Sequence of chain 1.A:
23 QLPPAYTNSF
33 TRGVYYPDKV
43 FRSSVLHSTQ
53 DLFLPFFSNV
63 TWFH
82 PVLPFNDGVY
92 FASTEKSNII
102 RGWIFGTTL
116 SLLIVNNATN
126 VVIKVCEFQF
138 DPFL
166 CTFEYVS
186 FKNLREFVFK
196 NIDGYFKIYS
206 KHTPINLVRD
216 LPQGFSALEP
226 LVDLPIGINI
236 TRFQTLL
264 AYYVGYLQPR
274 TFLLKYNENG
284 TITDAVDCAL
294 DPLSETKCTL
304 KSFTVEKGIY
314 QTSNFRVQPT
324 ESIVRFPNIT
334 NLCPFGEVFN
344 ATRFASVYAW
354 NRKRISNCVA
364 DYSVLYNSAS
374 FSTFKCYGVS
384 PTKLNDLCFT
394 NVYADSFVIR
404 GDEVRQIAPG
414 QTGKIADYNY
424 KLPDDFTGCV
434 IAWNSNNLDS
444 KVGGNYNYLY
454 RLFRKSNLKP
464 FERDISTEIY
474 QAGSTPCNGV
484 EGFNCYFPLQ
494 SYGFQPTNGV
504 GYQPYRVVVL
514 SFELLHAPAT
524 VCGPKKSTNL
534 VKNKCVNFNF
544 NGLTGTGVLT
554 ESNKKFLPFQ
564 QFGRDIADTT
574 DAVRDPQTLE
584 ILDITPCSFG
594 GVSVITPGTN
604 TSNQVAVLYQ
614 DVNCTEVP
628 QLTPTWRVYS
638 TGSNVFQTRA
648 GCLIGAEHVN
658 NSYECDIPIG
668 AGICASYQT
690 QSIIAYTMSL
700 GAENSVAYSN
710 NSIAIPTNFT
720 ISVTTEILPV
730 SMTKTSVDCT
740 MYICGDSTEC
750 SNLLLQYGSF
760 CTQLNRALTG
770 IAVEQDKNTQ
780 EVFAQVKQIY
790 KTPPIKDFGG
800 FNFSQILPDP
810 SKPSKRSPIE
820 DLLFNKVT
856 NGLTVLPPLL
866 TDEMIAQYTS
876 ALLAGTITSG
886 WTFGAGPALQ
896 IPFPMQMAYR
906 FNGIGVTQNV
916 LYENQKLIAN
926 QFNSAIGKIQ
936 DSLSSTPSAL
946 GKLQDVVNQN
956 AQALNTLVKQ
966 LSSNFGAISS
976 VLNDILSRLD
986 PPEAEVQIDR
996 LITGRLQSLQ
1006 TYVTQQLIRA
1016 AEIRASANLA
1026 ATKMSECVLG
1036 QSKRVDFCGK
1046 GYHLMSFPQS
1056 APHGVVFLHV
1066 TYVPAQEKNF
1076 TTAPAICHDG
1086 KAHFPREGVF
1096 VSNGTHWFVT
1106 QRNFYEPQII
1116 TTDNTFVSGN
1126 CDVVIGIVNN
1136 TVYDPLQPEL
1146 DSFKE

This small molecule binds to this protein.
Small molecule (SMILES): CC(=O)N[C@H]1[C@H](O[C@H]2[C@H](O)[C@@H](NC(C)=O)CO[C@@H]2CO)O[C@H](CO)[C@@H](O[C@@H]2O[C@H](CO)[C@@H](O)[C@H](O)[C@@H]2O)[C@@H]1O

Binding-site contacts:
Ligand atom O5 contacts residue GLN1071 of chain 1.A at 4.2 Å.
Ligand atom C3 contacts residue ASN717 of chain 1.A at 3.8 Å.
Ligand atom O7 contacts residue GLN1071 of chain 1.A at 4.0 Å.
Ligand atom C5 contacts residue LEU922 of chain 1.A at 4.4 Å (hydrophobic).
Ligand atom O5 contacts residue ASN717 of chain 1.A at 2.3 Å (h-bond).
Ligand atom C4 contacts residue ASN717 of chain 1.A at 4.2 Å.
Ligand atom C1 contacts residue GLN1071 of chain 1.A at 4.4 Å.
Ligand atom C2 contacts residue ASN717 of chain 1.A at 2.4 Å.
Ligand atom C5 contacts residue ASN717 of chain 1.A at 3.6 Å.
Ligand atom O6 contacts residue GLN926 of chain 1.A at 4.3 Å.
Ligand atom O4 contacts residue LEU922 of chain 1.A at 4.5 Å.
Ligand atom C7 contacts residue ASN717 of chain 1.A at 3.5 Å.
Ligand atom O7 contacts residue LEU922 of chain 1.A at 4.1 Å.
Ligand atom O7 contacts residue ASN717 of chain 1.A at 3.7 Å.
Ligand atom N2 contacts residue ASN717 of chain 1.A at 2.9 Å (h-bond).
Ligand atom C7 contacts residue LEU922 of chain 1.A at 4.1 Å (hydrophobic).
Ligand atom C8 contacts residue LEU922 of chain 1.A at 4.0 Å (hydrophobic).
Ligand atom C1 contacts residue ASN717 of chain 1.A at 1.4 Å.